Sequence of chain 1.B:
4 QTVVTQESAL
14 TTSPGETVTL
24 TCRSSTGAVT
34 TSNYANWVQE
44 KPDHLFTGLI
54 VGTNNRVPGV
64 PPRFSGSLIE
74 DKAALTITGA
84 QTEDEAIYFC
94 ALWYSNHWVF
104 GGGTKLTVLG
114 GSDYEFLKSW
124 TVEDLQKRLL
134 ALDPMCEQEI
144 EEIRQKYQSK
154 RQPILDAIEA

Sequence of chain 1.A:
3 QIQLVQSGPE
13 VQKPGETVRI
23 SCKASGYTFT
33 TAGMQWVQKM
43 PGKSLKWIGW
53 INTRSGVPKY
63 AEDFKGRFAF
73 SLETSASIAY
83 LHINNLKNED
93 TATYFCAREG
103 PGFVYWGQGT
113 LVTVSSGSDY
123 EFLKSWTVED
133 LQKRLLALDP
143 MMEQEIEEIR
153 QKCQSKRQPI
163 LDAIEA

A small-molecule ligand and the protein it binds are described below.
Small molecule (SMILES): CC(C)[C@H](NC(=O)[C@H](CCC(N)=O)NC(=O)CNC(=O)[C@@H]1CCCN1C(=O)[C@H](Cc1ccc(O)cc1)NC(=O)CNC(=O)[C@@H](N)CCCN=C(N)N)C(=O)O

Binding-site contacts:
Ligand atom OH contacts residue GLN37 of chain 1.A at 3.5 Å (h-bond).
Ligand atom OH contacts residue TRP52 of chain 1.A at 3.2 Å.
Ligand atom CG1 contacts residue GLY102 of chain 1.A at 3.6 Å.
Ligand atom CG contacts residue TRP96 of chain 1.B at 3.7 Å (hydrophobic).
Ligand atom CE1 contacts residue TRP101 of chain 1.B at 3.5 Å (hydrophobic).
Ligand atom CB contacts residue ASN54 of chain 1.A at 3.6 Å.
Ligand atom N contacts residue TYR37 of chain 1.B at 3.2 Å (h-bond).
Ligand atom NE2 contacts residue ASN54 of chain 1.A at 3.6 Å.
Ligand atom O contacts residue GLY35 of chain 1.A at 2.9 Å (h-bond).
Ligand atom CG2 contacts residue GLY102 of chain 1.A at 3.7 Å.
Ligand atom NH1 contacts residue SER98 of chain 1.B at 3.6 Å.
Ligand atom OH contacts residue GLU101 of chain 1.A at 2.5 Å (salt-bridge).
Ligand atom CD contacts residue ASN54 of chain 1.A at 3.4 Å.
Ligand atom O contacts residue ALA34 of chain 1.A at 3.7 Å.
Ligand atom CD contacts residue GLY35 of chain 1.A at 3.4 Å.
Ligand atom NE2 contacts residue ALA34 of chain 1.A at 3.5 Å (h-bond).
Ligand atom CA contacts residue TRP52 of chain 1.A at 3.5 Å (hydrophobic).
Ligand atom O contacts residue GLU101 of chain 1.A at 3.3 Å.
Ligand atom C contacts residue TYR37 of chain 1.B at 3.5 Å (hydrophobic).
Ligand atom CD contacts residue THR55 of chain 1.A at 3.6 Å.
Ligand atom OE1 contacts residue THR55 of chain 1.A at 2.8 Å (h-bond).
Ligand atom CZ contacts residue TRP101 of chain 1.B at 3.7 Å (hydrophobic).
Ligand atom CG2 contacts residue PRO103 of chain 1.A at 3.6 Å (hydrophobic).
Ligand atom CD contacts residue ALA34 of chain 1.A at 3.5 Å (hydrophobic).
Ligand atom CZ contacts residue GLU101 of chain 1.A at 3.3 Å.
Ligand atom NE2 contacts residue THR33 of chain 1.A at 3.6 Å.
Ligand atom NE2 contacts residue ARG56 of chain 1.A at 3.6 Å.
Ligand atom OE1 contacts residue GLY35 of chain 1.A at 3.1 Å (h-bond).
Ligand atom OH contacts residue TRP101 of chain 1.B at 2.9 Å (h-bond).
Ligand atom CD contacts residue TRP96 of chain 1.B at 3.7 Å (hydrophobic).
Ligand atom CD2 contacts residue PRO103 of chain 1.A at 3.5 Å (hydrophobic).
Ligand atom OE1 contacts residue ASN54 of chain 1.A at 3.2 Å.
Ligand atom CA contacts residue TYR37 of chain 1.B at 3.3 Å (hydrophobic).
Ligand atom CE2 contacts residue PRO103 of chain 1.A at 3.7 Å (hydrophobic).
Ligand atom CE2 contacts residue GLU101 of chain 1.A at 3.4 Å.
Ligand atom CZ contacts residue TRP52 of chain 1.A at 3.7 Å (hydrophobic).
Ligand atom N contacts residue TRP52 of chain 1.A at 3.5 Å.
Ligand atom NE2 contacts residue THR55 of chain 1.A at 3.2 Å (h-bond).
Ligand atom NE2 contacts residue THR32 of chain 1.A at 3.0 Å (h-bond).
Ligand atom OE1 contacts residue ALA34 of chain 1.A at 3.3 Å.